This protein binds this small molecule.
Small molecule (SMILES): CC(=O)N[C@@H]1[C@@H](O)[C@H](O)[C@@H](CO)O[C@H]1O

Sequence of chain 1.A:
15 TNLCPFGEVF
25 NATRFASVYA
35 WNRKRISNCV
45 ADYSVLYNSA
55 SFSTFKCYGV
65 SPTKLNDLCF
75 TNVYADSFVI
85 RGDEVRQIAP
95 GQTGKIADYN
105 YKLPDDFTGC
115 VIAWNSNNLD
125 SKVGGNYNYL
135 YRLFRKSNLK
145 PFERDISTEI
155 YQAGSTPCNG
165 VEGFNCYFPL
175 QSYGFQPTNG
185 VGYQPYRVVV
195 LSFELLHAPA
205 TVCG

Binding-site contacts:
Ligand atom O5 contacts residue ASN25 of chain 1.A at 2.4 Å (h-bond).
Ligand atom C8 contacts residue PHE20 of chain 1.A at 3.8 Å (hydrophobic).
Ligand atom O3 contacts residue VAL49 of chain 1.A at 3.6 Å.
Ligand atom C1 contacts residue ASN25 of chain 1.A at 1.4 Å.
Ligand atom N2 contacts residue ASN25 of chain 1.A at 2.9 Å (h-bond).
Ligand atom C8 contacts residue PHE24 of chain 1.A at 4.3 Å (hydrophobic).
Ligand atom C4 contacts residue ASN25 of chain 1.A at 4.2 Å.
Ligand atom N2 contacts residue GLY21 of chain 1.A at 4.4 Å.
Ligand atom O7 contacts residue ASN25 of chain 1.A at 4.3 Å.
Ligand atom O7 contacts residue VAL49 of chain 1.A at 4.2 Å.
Ligand atom C5 contacts residue ASN25 of chain 1.A at 3.7 Å.
Ligand atom C2 contacts residue ASN25 of chain 1.A at 2.5 Å.
Ligand atom C8 contacts residue GLY21 of chain 1.A at 3.7 Å.
Ligand atom C7 contacts residue VAL49 of chain 1.A at 4.1 Å (hydrophobic).
Ligand atom C3 contacts residue ASN25 of chain 1.A at 3.8 Å.
Ligand atom C7 contacts residue ASN25 of chain 1.A at 3.8 Å.
Ligand atom C8 contacts residue VAL49 of chain 1.A at 3.8 Å (hydrophobic).
Ligand atom O7 contacts residue GLY21 of chain 1.A at 3.3 Å.
Ligand atom C7 contacts residue GLY21 of chain 1.A at 3.6 Å.